A protein and the small-molecule ligand that binds it are described below.
Small molecule (SMILES): N[C@@H](Cc1c[nH]c2ccccc12)C(=O)O

Binding-site contacts:
Ligand atom CZ3 contacts residue ARG229 of chain 1.B at 3.8 Å.
Ligand atom CD1 contacts residue THR187 of chain 1.B at 4.2 Å.
Ligand atom CH2 contacts residue ALA230 of chain 1.B at 4.1 Å (hydrophobic).
Ligand atom CD2 contacts residue ARG229 of chain 1.B at 3.9 Å.
Ligand atom NE1 contacts residue ARG229 of chain 1.B at 4.4 Å.
Ligand atom CG contacts residue TYR188 of chain 1.B at 4.2 Å (hydrophobic).
Ligand atom CH2 contacts residue TYR188 of chain 1.B at 4.1 Å (hydrophobic).
Ligand atom CZ2 contacts residue TYR188 of chain 1.B at 4.1 Å (hydrophobic).
Ligand atom CD2 contacts residue TYR188 of chain 1.B at 4.0 Å (hydrophobic).
Ligand atom CE3 contacts residue ARG229 of chain 1.B at 3.9 Å.
Ligand atom CD1 contacts residue TYR188 of chain 1.B at 4.0 Å (hydrophobic).
Ligand atom CZ3 contacts residue ALA233 of chain 1.B at 4.3 Å (hydrophobic).
Ligand atom CZ3 contacts residue TYR188 of chain 1.B at 3.4 Å (hydrophobic).
Ligand atom CZ2 contacts residue PHE191 of chain 1.B at 3.8 Å (hydrophobic).
Ligand atom CD1 contacts residue CYS185 of chain 1.B at 4.3 Å (hydrophobic).
Ligand atom CE2 contacts residue CYS185 of chain 1.B at 3.6 Å (hydrophobic).
Ligand atom NE1 contacts residue TYR188 of chain 1.B at 3.7 Å.
Ligand atom CD1 contacts residue GLN186 of chain 1.B at 3.9 Å.
Ligand atom CZ3 contacts residue PHE191 of chain 1.B at 4.1 Å (hydrophobic).
Ligand atom CE2 contacts residue TYR188 of chain 1.B at 3.7 Å (hydrophobic).
Ligand atom CE2 contacts residue ARG229 of chain 1.B at 3.8 Å.
Ligand atom NE1 contacts residue CYS185 of chain 1.B at 3.1 Å (h-bond).
Ligand atom NE1 contacts residue GLN186 of chain 1.B at 3.6 Å.
Ligand atom NE1 contacts residue THR187 of chain 1.B at 3.6 Å.
Ligand atom CH2 contacts residue PHE191 of chain 1.B at 3.6 Å (hydrophobic).
Ligand atom CE3 contacts residue TYR188 of chain 1.B at 3.7 Å (hydrophobic).
Ligand atom CZ2 contacts residue ARG229 of chain 1.B at 3.9 Å.
Ligand atom CZ2 contacts residue CYS185 of chain 1.B at 3.5 Å (hydrophobic).
Ligand atom CZ2 contacts residue THR187 of chain 1.B at 3.9 Å.
Ligand atom CE2 contacts residue THR187 of chain 1.B at 3.8 Å.
Ligand atom CH2 contacts residue ARG229 of chain 1.B at 3.9 Å.

Sequence of chain 1.B:
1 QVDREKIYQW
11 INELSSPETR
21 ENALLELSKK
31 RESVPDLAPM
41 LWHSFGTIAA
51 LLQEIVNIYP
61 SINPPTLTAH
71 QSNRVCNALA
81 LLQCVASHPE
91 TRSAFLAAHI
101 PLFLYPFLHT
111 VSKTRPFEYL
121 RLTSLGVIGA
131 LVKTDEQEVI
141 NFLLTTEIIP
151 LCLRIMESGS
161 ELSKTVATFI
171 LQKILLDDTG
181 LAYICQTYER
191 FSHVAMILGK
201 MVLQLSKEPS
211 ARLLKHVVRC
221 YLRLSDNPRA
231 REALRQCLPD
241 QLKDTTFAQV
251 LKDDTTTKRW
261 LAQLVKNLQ